A small-molecule ligand and the protein it binds are described below.
Small molecule (SMILES): Cc1ncc(C)c(N)n1

Sequence of chain 1.C:
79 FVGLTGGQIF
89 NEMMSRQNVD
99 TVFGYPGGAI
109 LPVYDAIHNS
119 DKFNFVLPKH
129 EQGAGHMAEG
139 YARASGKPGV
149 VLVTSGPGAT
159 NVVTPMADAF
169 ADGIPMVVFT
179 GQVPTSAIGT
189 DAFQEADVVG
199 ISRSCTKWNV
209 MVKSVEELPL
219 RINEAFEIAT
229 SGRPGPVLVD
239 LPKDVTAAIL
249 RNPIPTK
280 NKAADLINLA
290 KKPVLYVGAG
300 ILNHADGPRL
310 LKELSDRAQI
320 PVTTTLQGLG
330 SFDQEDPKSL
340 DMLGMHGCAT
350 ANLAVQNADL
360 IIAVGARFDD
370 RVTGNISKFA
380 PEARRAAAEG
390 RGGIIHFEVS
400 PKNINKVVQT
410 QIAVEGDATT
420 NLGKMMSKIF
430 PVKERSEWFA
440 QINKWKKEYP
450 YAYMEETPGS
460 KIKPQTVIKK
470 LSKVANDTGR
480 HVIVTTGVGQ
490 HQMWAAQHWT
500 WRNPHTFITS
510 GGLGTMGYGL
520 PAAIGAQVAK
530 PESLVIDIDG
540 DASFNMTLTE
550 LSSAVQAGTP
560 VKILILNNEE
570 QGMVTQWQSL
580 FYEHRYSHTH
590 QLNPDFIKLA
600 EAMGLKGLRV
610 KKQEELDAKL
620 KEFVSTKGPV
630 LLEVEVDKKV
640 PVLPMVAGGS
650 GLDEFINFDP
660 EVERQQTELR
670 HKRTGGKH

Binding-site contacts:
Ligand atom C6' contacts residue THR152 of chain 1.C at 3.9 Å.
Ligand atom N4' contacts residue MET515 of chain 1.D at 3.7 Å.
Ligand atom N4' contacts residue VAL487 of chain 1.D at 3.9 Å.
Ligand atom C5' contacts residue THR152 of chain 1.C at 4.2 Å.
Ligand atom C7' contacts residue THR152 of chain 1.C at 4.4 Å.
Ligand atom C5' contacts residue PRO104 of chain 1.C at 4.1 Å (hydrophobic).
Ligand atom N3' contacts residue PRO155 of chain 1.C at 3.4 Å.
Ligand atom C2' contacts residue PRO155 of chain 1.C at 3.9 Å (hydrophobic).
Ligand atom CM2 contacts residue ASN159 of chain 1.C at 3.3 Å.
Ligand atom C2' contacts residue GLY156 of chain 1.C at 4.4 Å.
Ligand atom N4' contacts residue PRO155 of chain 1.C at 4.2 Å.
Ligand atom C6' contacts residue PRO104 of chain 1.C at 3.6 Å (hydrophobic).
Ligand atom CM2 contacts residue PRO155 of chain 1.C at 3.7 Å (hydrophobic).
Ligand atom N4' contacts residue GLY513 of chain 1.D at 2.7 Å (h-bond).
Ligand atom C7' contacts residue PRO104 of chain 1.C at 3.7 Å (hydrophobic).
Ligand atom C6' contacts residue GLU129 of chain 1.C at 3.4 Å.
Ligand atom C2' contacts residue MET515 of chain 1.D at 3.9 Å (hydrophobic).
Ligand atom C6' contacts residue TYR103 of chain 1.C at 3.8 Å (hydrophobic).
Ligand atom N1' contacts residue MET545 of chain 1.D at 3.7 Å.
Ligand atom C2' contacts residue GLU129 of chain 1.C at 3.7 Å.
Ligand atom N3' contacts residue THR514 of chain 1.D at 4.2 Å.
Ligand atom CM2 contacts residue GLU129 of chain 1.C at 3.7 Å.
Ligand atom C4' contacts residue PRO155 of chain 1.C at 4.0 Å (hydrophobic).
Ligand atom N1' contacts residue TYR103 of chain 1.C at 4.2 Å.
Ligand atom CM2 contacts residue MET545 of chain 1.D at 4.0 Å (hydrophobic).
Ligand atom N4' contacts residue GLN192 of chain 1.C at 2.9 Å (h-bond).
Ligand atom C4' contacts residue MET515 of chain 1.D at 3.5 Å (hydrophobic).
Ligand atom C5' contacts residue MET515 of chain 1.D at 3.4 Å (hydrophobic).
Ligand atom C2' contacts residue MET545 of chain 1.D at 4.1 Å (hydrophobic).
Ligand atom C7' contacts residue GLN570 of chain 1.D at 4.2 Å.
Ligand atom C6' contacts residue MET515 of chain 1.D at 3.7 Å (hydrophobic).
Ligand atom C7' contacts residue MET515 of chain 1.D at 4.0 Å (hydrophobic).
Ligand atom N1' contacts residue GLU129 of chain 1.C at 2.6 Å (salt-bridge).
Ligand atom N3' contacts residue GLY513 of chain 1.D at 3.5 Å (h-bond).
Ligand atom N1' contacts residue MET515 of chain 1.D at 4.0 Å.
Ligand atom CM2 contacts residue MET515 of chain 1.D at 3.8 Å (hydrophobic).
Ligand atom C7' contacts residue GLY105 of chain 1.C at 3.6 Å.
Ligand atom C4' contacts residue GLY513 of chain 1.D at 3.6 Å.
Ligand atom N3' contacts residue MET515 of chain 1.D at 3.3 Å (h-bond).
Ligand atom C4' contacts residue GLN192 of chain 1.C at 3.8 Å.

Sequence of chain 1.D:
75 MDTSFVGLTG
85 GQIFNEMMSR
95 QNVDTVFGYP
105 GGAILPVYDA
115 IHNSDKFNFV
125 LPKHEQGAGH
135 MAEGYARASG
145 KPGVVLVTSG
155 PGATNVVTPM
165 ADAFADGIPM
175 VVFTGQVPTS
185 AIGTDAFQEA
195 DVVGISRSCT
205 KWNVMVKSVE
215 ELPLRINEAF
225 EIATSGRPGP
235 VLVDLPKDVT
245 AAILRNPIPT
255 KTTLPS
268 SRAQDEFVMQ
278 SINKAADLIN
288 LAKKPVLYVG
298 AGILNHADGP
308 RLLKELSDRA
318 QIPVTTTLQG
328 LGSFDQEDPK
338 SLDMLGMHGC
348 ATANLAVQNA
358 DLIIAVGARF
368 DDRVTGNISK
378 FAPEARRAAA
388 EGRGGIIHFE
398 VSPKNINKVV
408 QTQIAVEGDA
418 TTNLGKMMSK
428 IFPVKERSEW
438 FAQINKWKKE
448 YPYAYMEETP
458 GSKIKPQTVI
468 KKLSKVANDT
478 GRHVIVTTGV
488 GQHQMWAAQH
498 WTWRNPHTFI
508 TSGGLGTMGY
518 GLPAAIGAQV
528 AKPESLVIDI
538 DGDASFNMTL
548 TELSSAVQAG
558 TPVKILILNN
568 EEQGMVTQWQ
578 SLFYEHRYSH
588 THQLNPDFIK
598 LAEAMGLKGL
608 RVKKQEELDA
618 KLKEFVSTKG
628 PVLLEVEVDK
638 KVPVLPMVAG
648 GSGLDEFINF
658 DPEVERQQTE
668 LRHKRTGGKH